Sequence of chain 1.A:
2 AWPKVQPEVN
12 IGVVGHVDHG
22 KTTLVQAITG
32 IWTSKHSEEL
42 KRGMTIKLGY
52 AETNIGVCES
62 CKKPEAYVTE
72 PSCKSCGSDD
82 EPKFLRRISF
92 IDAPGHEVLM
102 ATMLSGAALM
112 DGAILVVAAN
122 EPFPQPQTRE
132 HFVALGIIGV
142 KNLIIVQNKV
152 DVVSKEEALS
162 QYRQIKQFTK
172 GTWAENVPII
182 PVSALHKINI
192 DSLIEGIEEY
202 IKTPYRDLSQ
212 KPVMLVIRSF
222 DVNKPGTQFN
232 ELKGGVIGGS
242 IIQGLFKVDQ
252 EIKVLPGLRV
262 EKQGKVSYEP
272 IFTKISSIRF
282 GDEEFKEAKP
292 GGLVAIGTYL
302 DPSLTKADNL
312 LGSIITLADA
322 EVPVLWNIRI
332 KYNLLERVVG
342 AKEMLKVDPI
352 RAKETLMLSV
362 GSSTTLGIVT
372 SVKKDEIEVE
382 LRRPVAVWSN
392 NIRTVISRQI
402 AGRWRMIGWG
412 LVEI

Binding-site contacts:
Ligand atom N1 contacts residue LYS150 of chain 1.A at 3.5 Å.
Ligand atom N7 contacts residue ASN149 of chain 1.A at 3.2 Å (h-bond).
Ligand atom O1B contacts residue GLY21 of chain 1.A at 3.0 Å (h-bond).
Ligand atom O1G contacts residue LYS22 of chain 1.A at 2.7 Å (salt-bridge).
Ligand atom O3A contacts residue GLY21 of chain 1.A at 3.2 Å (h-bond).
Ligand atom C3B contacts residue ASP19 of chain 1.A at 3.4 Å.
Ligand atom O1G contacts residue GLY96 of chain 1.A at 3.0 Å (h-bond).
Ligand atom PG contacts residue MG1 of chain 1.B at 3.3 Å.
Ligand atom O1B contacts residue HIS20 of chain 1.A at 3.3 Å (h-bond).
Ligand atom C8 contacts residue THR24 of chain 1.A at 3.5 Å.
Ligand atom N1 contacts residue ASP152 of chain 1.A at 2.7 Å (salt-bridge).
Ligand atom O6 contacts residue SER184 of chain 1.A at 3.3 Å (h-bond).
Ligand atom N2 contacts residue FMT1 of chain 1.L at 3.5 Å.
Ligand atom O2G contacts residue THR46 of chain 1.A at 3.3 Å (h-bond).
Ligand atom C5 contacts residue LEU186 of chain 1.A at 3.5 Å (hydrophobic).
Ligand atom O1B contacts residue ASP19 of chain 1.A at 3.4 Å (salt-bridge).
Ligand atom PB contacts residue MG1 of chain 1.B at 3.3 Å.
Ligand atom O6 contacts residue ALA185 of chain 1.A at 2.9 Å (h-bond).
Ligand atom O1G contacts residue ASP19 of chain 1.A at 3.4 Å (salt-bridge).
Ligand atom C3B contacts residue MG1 of chain 1.B at 3.5 Å.
Ligand atom O6 contacts residue LEU186 of chain 1.A at 3.2 Å (h-bond).
Ligand atom O6 contacts residue LYS150 of chain 1.A at 3.4 Å (salt-bridge).
Ligand atom O2B contacts residue THR23 of chain 1.A at 2.9 Å (h-bond).
Ligand atom O1G contacts residue VAL18 of chain 1.A at 3.4 Å.
Ligand atom O2B contacts residue MG1 of chain 1.B at 2.1 Å.
Ligand atom O3G contacts residue MG1 of chain 1.B at 2.0 Å.
Ligand atom C6 contacts residue ASP152 of chain 1.A at 3.5 Å.
Ligand atom O3G contacts residue THR46 of chain 1.A at 3.0 Å (h-bond).
Ligand atom O1A contacts residue GLY21 of chain 1.A at 3.5 Å.
Ligand atom O1A contacts residue THR23 of chain 1.A at 3.5 Å (h-bond).
Ligand atom O4' contacts residue LYS150 of chain 1.A at 3.2 Å (salt-bridge).
Ligand atom O2B contacts residue LYS22 of chain 1.A at 3.4 Å (salt-bridge).
Ligand atom C6 contacts residue LEU186 of chain 1.A at 3.5 Å (hydrophobic).
Ligand atom O2G contacts residue MET45 of chain 1.A at 3.4 Å.
Ligand atom C6 contacts residue LYS150 of chain 1.A at 3.5 Å.
Ligand atom O1B contacts residue LYS22 of chain 1.A at 2.7 Å (salt-bridge).
Ligand atom O6 contacts residue ASP152 of chain 1.A at 3.3 Å (salt-bridge).
Ligand atom O6 contacts residue ASN149 of chain 1.A at 3.1 Å (h-bond).
Ligand atom O1A contacts residue THR24 of chain 1.A at 2.6 Å (h-bond).
Ligand atom N2 contacts residue ASP152 of chain 1.A at 2.9 Å (salt-bridge).

The small molecule below binds the protein below.
Small molecule (SMILES): Nc1nc2c(ncn2[C@@H]2O[C@H](CO[P](=O)(O)O[P](=O)(O)CP(=O)(O)O)[C@@H](O)[C@H]2O)c(=O)[nH]1